Binding-site contacts:
Ligand atom O3 contacts residue GLU51 of chain 1.M at 3.9 Å.
Ligand atom C6 contacts residue GLN56 of chain 1.M at 4.0 Å.
Ligand atom O2 contacts residue ASN90 of chain 1.M at 2.7 Å (h-bond).
Ligand atom C6B contacts residue ARG35 of chain 1.N at 4.0 Å.
Ligand atom C2 contacts residue ASN90 of chain 1.M at 3.9 Å.
Ligand atom O3 contacts residue LYS91 of chain 1.M at 2.7 Å (salt-bridge).
Ligand atom C5 contacts residue TRP88 of chain 1.M at 3.7 Å (hydrophobic).
Ligand atom C2B contacts residue GLU11 of chain 1.M at 3.7 Å.
Ligand atom C6 contacts residue HIS57 of chain 1.M at 3.5 Å.
Ligand atom O1' contacts residue GLY33 of chain 1.N at 3.5 Å.
Ligand atom O3 contacts residue TRP88 of chain 1.M at 3.5 Å.
Ligand atom C3 contacts residue LYS91 of chain 1.M at 3.6 Å.
Ligand atom C3 contacts residue TRP88 of chain 1.M at 3.5 Å (hydrophobic).
Ligand atom O4 contacts residue GLN56 of chain 1.M at 3.4 Å.
Ligand atom O3' contacts residue ARG13 of chain 1.M at 3.3 Å (salt-bridge).
Ligand atom O3' contacts residue TYR12 of chain 1.M at 3.8 Å.
Ligand atom O2' contacts residue GLN61 of chain 1.M at 3.5 Å (h-bond).
Ligand atom C3B contacts residue GLU11 of chain 1.M at 3.5 Å.
Ligand atom C5B contacts residue LYS34 of chain 1.N at 3.9 Å.
Ligand atom O4 contacts residue GLU51 of chain 1.M at 2.8 Å (salt-bridge).
Ligand atom C3B contacts residue TYR12 of chain 1.M at 3.6 Å (hydrophobic).
Ligand atom O6 contacts residue HIS57 of chain 1.M at 3.7 Å.
Ligand atom C2 contacts residue LYS91 of chain 1.M at 3.6 Å.
Ligand atom O4 contacts residue LYS91 of chain 1.M at 3.0 Å (salt-bridge).
Ligand atom O1B contacts residue ARG35 of chain 1.N at 3.5 Å.
Ligand atom C4 contacts residue TRP88 of chain 1.M at 3.5 Å (hydrophobic).
Ligand atom O1B contacts residue TYR12 of chain 1.M at 3.5 Å (h-bond).
Ligand atom O6 contacts residue TRP88 of chain 1.M at 3.7 Å.
Ligand atom C3 contacts residue ASN90 of chain 1.M at 3.5 Å.
Ligand atom C2B contacts residue TYR12 of chain 1.M at 3.9 Å (hydrophobic).
Ligand atom O5 contacts residue GLN56 of chain 1.M at 3.5 Å.
Ligand atom O6 contacts residue GLN61 of chain 1.M at 2.7 Å (h-bond).
Ligand atom O3 contacts residue ASN90 of chain 1.M at 2.6 Å (h-bond).
Ligand atom C6B contacts residue LYS34 of chain 1.N at 3.8 Å.
Ligand atom O2' contacts residue GLN56 of chain 1.M at 3.4 Å (h-bond).
Ligand atom C4 contacts residue LYS91 of chain 1.M at 3.9 Å.
Ligand atom C6 contacts residue GLN61 of chain 1.M at 3.8 Å.
Ligand atom C6 contacts residue TRP88 of chain 1.M at 3.8 Å (hydrophobic).
Ligand atom C4 contacts residue GLU51 of chain 1.M at 3.4 Å.
Ligand atom C7' contacts residue TYR12 of chain 1.M at 3.9 Å (hydrophobic).

The protein below binds the small molecule below.
Small molecule (SMILES): O=C(NCCCN1CCOCC1)c1cc(O[C@H]2O[C@H](CO)[C@H](O)[C@H](O)[C@H]2O)cc([N+](=O)[O-])c1

Sequence of chain 1.N:
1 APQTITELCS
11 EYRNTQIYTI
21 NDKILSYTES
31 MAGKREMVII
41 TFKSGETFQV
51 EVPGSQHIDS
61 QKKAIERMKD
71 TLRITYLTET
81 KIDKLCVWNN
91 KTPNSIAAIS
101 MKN

Sequence of chain 1.M:
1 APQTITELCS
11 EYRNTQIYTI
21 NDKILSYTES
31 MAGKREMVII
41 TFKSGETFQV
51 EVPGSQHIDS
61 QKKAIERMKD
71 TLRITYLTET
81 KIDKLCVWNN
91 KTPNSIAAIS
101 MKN